Sequence of chain 1.B:
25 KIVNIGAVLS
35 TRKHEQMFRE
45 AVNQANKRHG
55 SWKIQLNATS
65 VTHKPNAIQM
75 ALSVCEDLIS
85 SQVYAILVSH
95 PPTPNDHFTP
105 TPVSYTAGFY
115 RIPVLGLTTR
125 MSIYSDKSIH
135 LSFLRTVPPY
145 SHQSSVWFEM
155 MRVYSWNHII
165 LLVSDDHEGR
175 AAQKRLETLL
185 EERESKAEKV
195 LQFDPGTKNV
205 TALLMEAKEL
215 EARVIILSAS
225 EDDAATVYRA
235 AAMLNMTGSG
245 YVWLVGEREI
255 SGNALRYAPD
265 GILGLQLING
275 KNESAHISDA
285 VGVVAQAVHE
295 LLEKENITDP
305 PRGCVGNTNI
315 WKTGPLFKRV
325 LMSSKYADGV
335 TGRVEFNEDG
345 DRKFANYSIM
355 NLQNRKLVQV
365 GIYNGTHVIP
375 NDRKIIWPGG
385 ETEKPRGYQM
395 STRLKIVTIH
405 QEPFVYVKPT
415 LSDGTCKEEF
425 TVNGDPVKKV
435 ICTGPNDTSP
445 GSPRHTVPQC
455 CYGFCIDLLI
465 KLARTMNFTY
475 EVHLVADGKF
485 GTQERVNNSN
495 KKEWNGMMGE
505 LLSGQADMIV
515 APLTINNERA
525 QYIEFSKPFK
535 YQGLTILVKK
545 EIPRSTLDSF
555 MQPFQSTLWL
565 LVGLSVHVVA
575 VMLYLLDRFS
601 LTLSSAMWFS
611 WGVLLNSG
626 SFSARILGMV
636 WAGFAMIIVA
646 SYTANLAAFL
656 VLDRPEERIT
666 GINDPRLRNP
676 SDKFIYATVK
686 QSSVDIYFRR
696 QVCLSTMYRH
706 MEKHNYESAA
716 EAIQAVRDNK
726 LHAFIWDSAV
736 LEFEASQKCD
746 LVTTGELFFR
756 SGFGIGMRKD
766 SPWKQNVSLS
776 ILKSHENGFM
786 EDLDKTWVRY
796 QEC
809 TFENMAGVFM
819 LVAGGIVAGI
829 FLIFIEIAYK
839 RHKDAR

Binding-site contacts:
Ligand atom C7 contacts residue ASN239 of chain 1.B at 3.9 Å.
Ligand atom C8 contacts residue ASN239 of chain 1.B at 4.1 Å.
Ligand atom C3 contacts residue ASN239 of chain 1.B at 3.8 Å.
Ligand atom C5 contacts residue ASN239 of chain 1.B at 3.7 Å.
Ligand atom C1 contacts residue ASN239 of chain 1.B at 1.4 Å.
Ligand atom O5 contacts residue ASN239 of chain 1.B at 2.4 Å (h-bond).
Ligand atom C2 contacts residue ASN239 of chain 1.B at 2.5 Å.
Ligand atom O7 contacts residue ASN239 of chain 1.B at 4.5 Å.
Ligand atom C4 contacts residue ASN239 of chain 1.B at 4.2 Å.
Ligand atom N2 contacts residue ASN239 of chain 1.B at 2.9 Å (h-bond).
Ligand atom C8 contacts residue MET237 of chain 1.B at 3.3 Å (hydrophobic).

The protein below binds the small molecule below.
Small molecule (SMILES): CC(=O)N[C@@H]1[C@@H](O)[C@H](O)[C@@H](CO)O[C@H]1O